The protein below binds the small molecule below.
Small molecule (SMILES): CC(C)(P(=O)(O)O)[P](=O)(O)O[P](=O)(O)OC[C@H]1O[C@@H](n2cnc3c(=O)[nH]c(N)nc32)C[C@@H]1O

Binding-site contacts:
Ligand atom O2B contacts residue GLY179 of chain 1.A at 3.5 Å.
Ligand atom N2 contacts residue ARG283 of chain 1.A at 3.1 Å (salt-bridge).
Ligand atom O1A contacts residue MG1 of chain 1.F at 1.9 Å.
Ligand atom O2B contacts residue SER180 of chain 1.A at 3.3 Å (h-bond).
Ligand atom O1A contacts residue ASP190 of chain 1.A at 3.1 Å (salt-bridge).
Ligand atom O3G contacts residue GLY189 of chain 1.A at 3.0 Å (h-bond).
Ligand atom C2' contacts residue GLY274 of chain 1.A at 3.4 Å.
Ligand atom C2 contacts residue ASN279 of chain 1.A at 3.6 Å.
Ligand atom O1G contacts residue MG1 of chain 1.F at 2.1 Å.
Ligand atom C2' contacts residue TYR271 of chain 1.A at 3.4 Å (hydrophobic).
Ligand atom O1A contacts residue ASP192 of chain 1.A at 2.9 Å (salt-bridge).
Ligand atom C4' contacts residue PHE272 of chain 1.A at 3.5 Å (hydrophobic).
Ligand atom C3B3 contacts residue ARG183 of chain 1.A at 3.3 Å.
Ligand atom O3' contacts residue GLY274 of chain 1.A at 3.4 Å.
Ligand atom PA contacts residue NA1 of chain 1.G at 3.5 Å.
Ligand atom O2G contacts residue GLY189 of chain 1.A at 3.1 Å (h-bond).
Ligand atom O3G contacts residue SER180 of chain 1.A at 2.7 Å (h-bond).
Ligand atom O1G contacts residue ASP190 of chain 1.A at 2.6 Å (salt-bridge).
Ligand atom PA contacts residue MG1 of chain 1.F at 3.2 Å.
Ligand atom N3 contacts residue TYR271 of chain 1.A at 3.3 Å.
Ligand atom C5' contacts residue ASP192 of chain 1.A at 3.5 Å.
Ligand atom O2B contacts residue MG1 of chain 1.F at 2.1 Å.
Ligand atom O3A contacts residue MG1 of chain 1.F at 3.5 Å.
Ligand atom C1' contacts residue TYR271 of chain 1.A at 3.5 Å (hydrophobic).
Ligand atom O2B contacts residue ASP192 of chain 1.A at 2.9 Å (salt-bridge).
Ligand atom PG contacts residue MG1 of chain 1.F at 3.3 Å.
Ligand atom N3 contacts residue ASN279 of chain 1.A at 3.0 Å (h-bond).
Ligand atom PG contacts residue GLY189 of chain 1.A at 3.4 Å.
Ligand atom C2' contacts residue ASN279 of chain 1.A at 3.6 Å.
Ligand atom C5 contacts residue ASP276 of chain 1.A at 3.5 Å.
Ligand atom O3' contacts residue ARG183 of chain 1.A at 3.2 Å (salt-bridge).
Ligand atom O5' contacts residue NA1 of chain 1.G at 3.7 Å.
Ligand atom PB contacts residue MG1 of chain 1.F at 3.2 Å.
Ligand atom N7 contacts residue ASP276 of chain 1.A at 3.3 Å.
Ligand atom C8 contacts residue ASP276 of chain 1.A at 3.6 Å.
Ligand atom O3G contacts residue SER188 of chain 1.A at 3.7 Å.
Ligand atom N2 contacts residue ASN279 of chain 1.A at 3.7 Å.
Ligand atom O1A contacts residue NA1 of chain 1.G at 2.6 Å (h-bond).
Ligand atom O1B contacts residue ARG183 of chain 1.A at 2.9 Å (salt-bridge).
Ligand atom O3' contacts residue THR273 of chain 1.A at 3.5 Å (h-bond).

Sequence of chain 1.A:
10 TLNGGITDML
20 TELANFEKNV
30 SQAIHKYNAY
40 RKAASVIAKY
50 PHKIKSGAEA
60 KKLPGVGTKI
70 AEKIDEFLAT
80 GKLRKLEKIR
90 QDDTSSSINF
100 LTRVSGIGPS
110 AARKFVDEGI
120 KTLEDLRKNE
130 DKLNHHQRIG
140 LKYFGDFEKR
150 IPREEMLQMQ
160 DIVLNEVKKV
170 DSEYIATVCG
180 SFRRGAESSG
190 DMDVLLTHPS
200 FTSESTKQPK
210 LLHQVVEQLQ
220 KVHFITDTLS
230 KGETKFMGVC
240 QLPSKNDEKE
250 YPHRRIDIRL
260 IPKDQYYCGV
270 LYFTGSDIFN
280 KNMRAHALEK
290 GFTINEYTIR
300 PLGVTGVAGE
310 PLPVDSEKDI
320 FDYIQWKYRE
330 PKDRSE